The protein below binds the small molecule below.
Small molecule (SMILES): O[C@@H]1[C@@H](O)[C@H](O[C@@H]2CO[C@@H](O)[C@H](O)[C@H]2O)OC[C@H]1O

Binding-site contacts:
Ligand atom O3 contacts residue PHE323 of chain 1.B at 3.8 Å.
Ligand atom O3 contacts residue TRP539 of chain 1.B at 3.7 Å.
Ligand atom O2 contacts residue GLU288 of chain 1.B at 2.5 Å (salt-bridge).
Ligand atom C5 contacts residue TRP539 of chain 1.B at 3.7 Å (hydrophobic).
Ligand atom O3 contacts residue GLN521 of chain 1.B at 3.4 Å (h-bond).
Ligand atom C2 contacts residue ASP361 of chain 1.B at 3.7 Å.
Ligand atom O3 contacts residue ARG332 of chain 1.B at 2.9 Å (salt-bridge).
Ligand atom C5 contacts residue HIS517 of chain 1.B at 3.8 Å.
Ligand atom C4 contacts residue TRP539 of chain 1.B at 3.8 Å (hydrophobic).
Ligand atom O5 contacts residue GLN521 of chain 1.B at 2.9 Å (h-bond).
Ligand atom C5 contacts residue ARG165 of chain 1.B at 3.8 Å.
Ligand atom C4 contacts residue TYR390 of chain 1.B at 4.1 Å (hydrophobic).
Ligand atom C3 contacts residue GLU288 of chain 1.B at 3.6 Å.
Ligand atom C3 contacts residue ASP361 of chain 1.B at 3.6 Å.
Ligand atom O4 contacts residue TRP539 of chain 1.B at 3.5 Å.
Ligand atom C4 contacts residue ARG332 of chain 1.B at 3.8 Å.
Ligand atom O3 contacts residue TYR325 of chain 1.B at 3.8 Å.
Ligand atom O4 contacts residue ASP538 of chain 1.B at 4.0 Å.
Ligand atom C4 contacts residue HIS517 of chain 1.B at 3.5 Å.
Ligand atom O4 contacts residue ARG165 of chain 1.B at 3.4 Å (salt-bridge).
Ligand atom C2 contacts residue GLU288 of chain 1.B at 3.6 Å.
Ligand atom O4 contacts residue ARG332 of chain 1.B at 2.6 Å (salt-bridge).
Ligand atom O2 contacts residue HIS699 of chain 1.B at 3.4 Å (h-bond).
Ligand atom C3 contacts residue ARG165 of chain 1.B at 4.0 Å.
Ligand atom C3 contacts residue GLY522 of chain 1.B at 3.8 Å.
Ligand atom C3 contacts residue TYR325 of chain 1.B at 3.7 Å (hydrophobic).
Ligand atom C4 contacts residue ARG165 of chain 1.B at 3.9 Å.
Ligand atom O4 contacts residue HIS517 of chain 1.B at 2.7 Å (h-bond).
Ligand atom O3 contacts residue GLU288 of chain 1.B at 3.6 Å (salt-bridge).
Ligand atom C5 contacts residue GLN521 of chain 1.B at 3.2 Å.
Ligand atom C2 contacts residue TRP539 of chain 1.B at 3.9 Å (hydrophobic).
Ligand atom C3 contacts residue TRP539 of chain 1.B at 3.8 Å (hydrophobic).
Ligand atom O3 contacts residue ASP361 of chain 1.B at 2.7 Å (salt-bridge).
Ligand atom C3 contacts residue ARG332 of chain 1.B at 3.8 Å.
Ligand atom O5 contacts residue HIS524 of chain 1.B at 3.6 Å.
Ligand atom C4 contacts residue ASP361 of chain 1.B at 4.0 Å.
Ligand atom O3 contacts residue GLY522 of chain 1.B at 3.4 Å.
Ligand atom O2 contacts residue GLY522 of chain 1.B at 3.9 Å.
Ligand atom C1 contacts residue TRP539 of chain 1.B at 4.0 Å (hydrophobic).
Ligand atom O4 contacts residue HIS524 of chain 1.B at 3.8 Å.

Sequence of chain 1.B:
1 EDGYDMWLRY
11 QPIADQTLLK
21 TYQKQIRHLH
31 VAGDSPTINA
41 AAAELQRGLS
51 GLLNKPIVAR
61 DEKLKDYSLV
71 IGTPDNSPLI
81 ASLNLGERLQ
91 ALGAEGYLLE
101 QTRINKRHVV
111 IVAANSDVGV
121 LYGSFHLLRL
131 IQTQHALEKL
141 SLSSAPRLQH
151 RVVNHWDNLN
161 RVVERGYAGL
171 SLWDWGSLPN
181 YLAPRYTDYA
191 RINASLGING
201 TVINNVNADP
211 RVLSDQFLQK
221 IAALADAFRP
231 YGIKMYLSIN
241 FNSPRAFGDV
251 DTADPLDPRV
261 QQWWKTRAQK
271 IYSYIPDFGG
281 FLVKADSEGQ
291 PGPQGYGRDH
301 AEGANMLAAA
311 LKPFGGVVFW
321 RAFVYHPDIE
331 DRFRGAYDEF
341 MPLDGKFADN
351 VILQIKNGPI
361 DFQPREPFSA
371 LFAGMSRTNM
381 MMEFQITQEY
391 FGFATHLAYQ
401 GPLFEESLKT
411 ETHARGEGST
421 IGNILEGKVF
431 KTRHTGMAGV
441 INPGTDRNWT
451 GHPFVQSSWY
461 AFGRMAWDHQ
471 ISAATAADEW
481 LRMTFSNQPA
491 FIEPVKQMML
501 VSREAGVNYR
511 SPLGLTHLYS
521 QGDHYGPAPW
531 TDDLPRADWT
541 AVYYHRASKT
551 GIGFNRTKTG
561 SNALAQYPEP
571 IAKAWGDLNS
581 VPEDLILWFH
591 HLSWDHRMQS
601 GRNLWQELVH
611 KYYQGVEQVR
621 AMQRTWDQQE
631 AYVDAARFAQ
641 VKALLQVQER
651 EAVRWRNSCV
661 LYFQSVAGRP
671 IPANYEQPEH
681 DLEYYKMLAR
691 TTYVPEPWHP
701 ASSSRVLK